Sequence of chain 2.A:
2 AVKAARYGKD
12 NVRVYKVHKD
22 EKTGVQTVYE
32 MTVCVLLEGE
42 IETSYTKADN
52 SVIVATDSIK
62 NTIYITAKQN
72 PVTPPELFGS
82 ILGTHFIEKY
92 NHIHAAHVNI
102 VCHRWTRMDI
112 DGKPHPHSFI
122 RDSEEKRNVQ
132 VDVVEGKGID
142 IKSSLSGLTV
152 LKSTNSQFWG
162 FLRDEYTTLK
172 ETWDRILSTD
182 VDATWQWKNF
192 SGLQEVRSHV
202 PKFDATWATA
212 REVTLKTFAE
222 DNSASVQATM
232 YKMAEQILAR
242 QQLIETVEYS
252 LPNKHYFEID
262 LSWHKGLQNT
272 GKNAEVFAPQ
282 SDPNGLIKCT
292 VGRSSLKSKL

This small molecule binds to this protein.
Small molecule (SMILES): Cn1c(=O)[nH]c2c(=O)[nH]c(=O)[nH]c21

Sequence of chain 4.A:
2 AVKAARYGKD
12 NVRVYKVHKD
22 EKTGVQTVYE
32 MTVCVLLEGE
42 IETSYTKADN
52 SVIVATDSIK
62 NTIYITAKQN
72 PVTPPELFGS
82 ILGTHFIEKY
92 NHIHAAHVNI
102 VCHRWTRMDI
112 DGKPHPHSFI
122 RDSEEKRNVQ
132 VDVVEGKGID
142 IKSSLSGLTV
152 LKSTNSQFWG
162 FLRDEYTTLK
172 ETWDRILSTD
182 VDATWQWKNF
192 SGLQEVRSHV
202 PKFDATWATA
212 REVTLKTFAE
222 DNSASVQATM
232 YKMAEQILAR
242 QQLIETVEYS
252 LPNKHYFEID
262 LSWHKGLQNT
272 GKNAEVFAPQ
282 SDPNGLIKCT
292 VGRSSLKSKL

Binding-site contacts:
Ligand atom C6 contacts residue PHE159 of chain 2.A at 3.5 Å (hydrophobic).
Ligand atom C5 contacts residue OXY1 of chain 2.D at 3.2 Å.
Ligand atom O6 contacts residue ILE54 of chain 4.A at 3.5 Å.
Ligand atom N9 contacts residue PHE159 of chain 2.A at 3.4 Å.
Ligand atom C8 contacts residue THR57 of chain 4.A at 3.2 Å.
Ligand atom N1 contacts residue PHE159 of chain 2.A at 3.5 Å.
Ligand atom C5 contacts residue PHE159 of chain 2.A at 3.3 Å (hydrophobic).
Ligand atom C5 contacts residue XDS1 of chain 2.B at 0.6 Å.
Ligand atom C2 contacts residue ARG176 of chain 2.A at 3.6 Å.
Ligand atom C10 contacts residue XDS1 of chain 2.B at 0.1 Å.
Ligand atom O6 contacts residue GLN228 of chain 2.A at 2.9 Å (h-bond).
Ligand atom O6 contacts residue XDS1 of chain 2.B at 0.3 Å (h-bond).
Ligand atom O8 contacts residue XDS1 of chain 2.B at 0.2 Å (h-bond).
Ligand atom O2 contacts residue ARG176 of chain 2.A at 2.9 Å (salt-bridge).
Ligand atom C4 contacts residue PHE159 of chain 2.A at 3.3 Å (hydrophobic).
Ligand atom N3 contacts residue ARG176 of chain 2.A at 3.0 Å (salt-bridge).
Ligand atom O8 contacts residue ALA56 of chain 4.A at 3.5 Å.
Ligand atom O2 contacts residue XDS1 of chain 2.B at 0.1 Å (h-bond).
Ligand atom N1 contacts residue XDS1 of chain 2.B at 0.2 Å (h-bond).
Ligand atom N3 contacts residue XDS1 of chain 2.B at 0.1 Å (h-bond).
Ligand atom C8 contacts residue XDS1 of chain 2.B at 0.2 Å.
Ligand atom O2 contacts residue SER226 of chain 2.A at 3.5 Å.
Ligand atom C2 contacts residue XDS1 of chain 2.B at 0.1 Å.
Ligand atom O8 contacts residue LEU170 of chain 2.A at 3.4 Å.
Ligand atom N7 contacts residue XDS1 of chain 2.B at 0.4 Å (h-bond).
Ligand atom C2 contacts residue PHE159 of chain 2.A at 3.5 Å (hydrophobic).
Ligand atom N3 contacts residue ASN254 of chain 2.A at 3.4 Å (h-bond).
Ligand atom N9 contacts residue XDS1 of chain 2.B at 0.2 Å (h-bond).
Ligand atom C10 contacts residue ARG176 of chain 2.A at 3.3 Å.
Ligand atom N9 contacts residue OXY1 of chain 2.D at 3.4 Å (h-bond).
Ligand atom N1 contacts residue GLN228 of chain 2.A at 3.0 Å (h-bond).
Ligand atom C4 contacts residue OXY1 of chain 2.D at 3.3 Å.
Ligand atom N7 contacts residue THR57 of chain 4.A at 2.8 Å (h-bond).
Ligand atom O2 contacts residue VAL227 of chain 2.A at 2.9 Å (h-bond).
Ligand atom N7 contacts residue ALA56 of chain 4.A at 3.6 Å.
Ligand atom C6 contacts residue OXY1 of chain 2.D at 3.5 Å.
Ligand atom C4 contacts residue XDS1 of chain 2.B at 0.3 Å.
Ligand atom O8 contacts residue THR57 of chain 4.A at 3.3 Å (h-bond).
Ligand atom C6 contacts residue XDS1 of chain 2.B at 0.1 Å.
Ligand atom O8 contacts residue ASP58 of chain 4.A at 2.8 Å (salt-bridge).